Sequence of chain 1.A:
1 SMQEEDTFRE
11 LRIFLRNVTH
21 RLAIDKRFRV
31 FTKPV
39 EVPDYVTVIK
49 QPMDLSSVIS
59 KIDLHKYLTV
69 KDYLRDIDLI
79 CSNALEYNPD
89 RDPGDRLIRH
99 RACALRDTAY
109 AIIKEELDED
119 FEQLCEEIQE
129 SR

A protein and the small-molecule ligand that binds it are described below.
Small molecule (SMILES): CC(=O)c1nc(NC(=O)[C@@H](C)N)sc1-c1cncc(N)c1

Binding-site contacts:
Ligand atom N contacts residue ASN86 of chain 1.A at 2.6 Å (h-bond).
Ligand atom NAL contacts residue ILE96 of chain 1.A at 4.1 Å.
Ligand atom CAN contacts residue VAL30 of chain 1.A at 4.2 Å (hydrophobic).
Ligand atom CAQ contacts residue VAL30 of chain 1.A at 3.3 Å (hydrophobic).
Ligand atom NAK contacts residue ILE96 of chain 1.A at 4.2 Å.
Ligand atom CAA contacts residue VAL35 of chain 1.A at 3.6 Å (hydrophobic).
Ligand atom C contacts residue ASN86 of chain 1.A at 3.7 Å.
Ligand atom CAR contacts residue ASN86 of chain 1.A at 3.5 Å.
Ligand atom N contacts residue ASP93 of chain 1.A at 2.8 Å (salt-bridge).
Ligand atom CAS contacts residue VAL30 of chain 1.A at 4.0 Å (hydrophobic).
Ligand atom SAM contacts residue VAL30 of chain 1.A at 4.4 Å.
Ligand atom CA contacts residue GLY92 of chain 1.A at 4.4 Å.
Ligand atom CB contacts residue ASP93 of chain 1.A at 4.3 Å.
Ligand atom CAA contacts residue VAL30 of chain 1.A at 4.4 Å (hydrophobic).
Ligand atom OAE contacts residue ILE96 of chain 1.A at 3.9 Å.
Ligand atom N contacts residue GLY92 of chain 1.A at 3.6 Å.
Ligand atom CB contacts residue GLY92 of chain 1.A at 3.7 Å.
Ligand atom CAR contacts residue ILE96 of chain 1.A at 4.2 Å (hydrophobic).
Ligand atom CAS contacts residue ASN86 of chain 1.A at 4.3 Å.
Ligand atom CAQ contacts residue VAL35 of chain 1.A at 4.4 Å (hydrophobic).
Ligand atom NAL contacts residue ASN86 of chain 1.A at 2.8 Å (h-bond).
Ligand atom CAA contacts residue TYR43 of chain 1.A at 4.1 Å (hydrophobic).
Ligand atom CA contacts residue ASN86 of chain 1.A at 3.6 Å.
Ligand atom CAN contacts residue TYR43 of chain 1.A at 4.4 Å (hydrophobic).
Ligand atom CA contacts residue ASP93 of chain 1.A at 3.8 Å.
Ligand atom NAK contacts residue ASN86 of chain 1.A at 3.3 Å (h-bond).
Ligand atom NAK contacts residue TYR85 of chain 1.A at 4.1 Å.
Ligand atom OAE contacts residue ALA82 of chain 1.A at 4.2 Å.
Ligand atom OAE contacts residue ASN86 of chain 1.A at 3.4 Å (h-bond).
Ligand atom CAN contacts residue ASN86 of chain 1.A at 4.2 Å.
Ligand atom CAT contacts residue VAL30 of chain 1.A at 3.6 Å (hydrophobic).